Sequence of chain 1.A:
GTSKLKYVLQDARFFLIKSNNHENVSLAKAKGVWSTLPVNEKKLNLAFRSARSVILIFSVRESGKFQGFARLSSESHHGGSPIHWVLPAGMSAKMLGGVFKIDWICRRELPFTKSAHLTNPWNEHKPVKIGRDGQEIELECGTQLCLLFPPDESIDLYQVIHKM

A small-molecule ligand and the protein it binds are described below.
Small molecule (SMILES): CNC(=O)c1cccc(Cn2cnc3c(NC)nc(Cl)nc32)c1

Binding-site contacts:
Ligand atom N05 contacts residue TRP34 of chain 1.A at 3.3 Å.
Ligand atom C06 contacts residue LEU96 of chain 1.A at 3.6 Å (hydrophobic).
Ligand atom C07 contacts residue TRP34 of chain 1.A at 3.7 Å (hydrophobic).
Ligand atom CL01 contacts residue ASN21 of chain 1.A at 3.1 Å.
Ligand atom C08 contacts residue LYS18 of chain 1.A at 3.4 Å.
Ligand atom CL01 contacts residue VAL86 of chain 1.A at 3.9 Å.
Ligand atom C02 contacts residue ASN20 of chain 1.A at 3.5 Å.
Ligand atom N22 contacts residue SER35 of chain 1.A at 3.8 Å.
Ligand atom CL01 contacts residue ASN20 of chain 1.A at 3.2 Å.
Ligand atom N03 contacts residue ASN24 of chain 1.A at 2.8 Å (h-bond).
Ligand atom C21 contacts residue LYS18 of chain 1.A at 3.5 Å.
Ligand atom N05 contacts residue LEU96 of chain 1.A at 3.6 Å.
Ligand atom C04 contacts residue TRP34 of chain 1.A at 3.5 Å (hydrophobic).
Ligand atom N03 contacts residue SER19 of chain 1.A at 4.1 Å.
Ligand atom C10 contacts residue ASP133 of chain 1.A at 4.1 Å.
Ligand atom N22 contacts residue ASP133 of chain 1.A at 3.9 Å.
Ligand atom C06 contacts residue TRP85 of chain 1.A at 3.3 Å (hydrophobic).
Ligand atom CL01 contacts residue SER19 of chain 1.A at 3.6 Å.
Ligand atom C04 contacts residue SER35 of chain 1.A at 4.0 Å.
Ligand atom N03 contacts residue TRP34 of chain 1.A at 4.0 Å.
Ligand atom N23 contacts residue LYS18 of chain 1.A at 4.0 Å.
Ligand atom C08 contacts residue SER19 of chain 1.A at 4.1 Å.
Ligand atom CL01 contacts residue PRO88 of chain 1.A at 3.9 Å.
Ligand atom N09 contacts residue ASP133 of chain 1.A at 3.9 Å.
Ligand atom C11 contacts residue LEU37 of chain 1.A at 4.0 Å (hydrophobic).
Ligand atom C10 contacts residue LYS18 of chain 1.A at 3.0 Å.
Ligand atom CL01 contacts residue ASN24 of chain 1.A at 2.7 Å.
Ligand atom N05 contacts residue SER35 of chain 1.A at 2.8 Å (h-bond).
Ligand atom C21 contacts residue ASP133 of chain 1.A at 3.0 Å.
Ligand atom N23 contacts residue ASN20 of chain 1.A at 3.1 Å (h-bond).
Ligand atom N23 contacts residue SER19 of chain 1.A at 3.6 Å.
Ligand atom C02 contacts residue SER19 of chain 1.A at 3.6 Å.
Ligand atom C06 contacts residue SER35 of chain 1.A at 3.5 Å.
Ligand atom N09 contacts residue LYS18 of chain 1.A at 3.0 Å (salt-bridge).
Ligand atom C21 contacts residue LEU37 of chain 1.A at 3.8 Å (hydrophobic).
Ligand atom C11 contacts residue ASN20 of chain 1.A at 3.6 Å.
Ligand atom C10 contacts residue ASN20 of chain 1.A at 3.4 Å.
Ligand atom C06 contacts residue TRP34 of chain 1.A at 3.9 Å (hydrophobic).
Ligand atom N22 contacts residue TRP34 of chain 1.A at 3.8 Å.
Ligand atom C02 contacts residue ASN24 of chain 1.A at 3.2 Å.